Binding-site contacts:
Ligand atom N contacts residue THR235 of chain 3.S at 3.5 Å (h-bond).
Ligand atom N contacts residue TYR273 of chain 3.S at 3.9 Å.
Ligand atom CD contacts residue TYR273 of chain 3.S at 3.3 Å (hydrophobic).
Ligand atom CB contacts residue HIS277 of chain 3.S at 3.7 Å.
Ligand atom O contacts residue LYS234 of chain 3.S at 3.6 Å.
Ligand atom CG2 contacts residue HIS277 of chain 3.S at 3.3 Å.
Ligand atom O contacts residue LEU286 of chain 3.S at 3.2 Å.
Ligand atom O contacts residue TYR94 of chain 3.S at 2.9 Å.
Ligand atom CG1 contacts residue VAL280 of chain 3.S at 4.0 Å (hydrophobic).
Ligand atom C contacts residue THR235 of chain 3.S at 3.6 Å.
Ligand atom CB contacts residue ASP233 of chain 3.S at 3.0 Å.
Ligand atom C contacts residue THR235 of chain 3.S at 3.6 Å.
Ligand atom CG contacts residue ASP233 of chain 3.S at 3.0 Å.
Ligand atom C contacts residue ASN227 of chain 3.S at 3.5 Å.
Ligand atom CG2 contacts residue GLU236 of chain 3.S at 3.3 Å.
Ligand atom N contacts residue ASN227 of chain 3.S at 3.0 Å (h-bond).
Ligand atom CG2 contacts residue PHE278 of chain 3.S at 3.7 Å (hydrophobic).
Ligand atom CA contacts residue THR235 of chain 3.S at 3.6 Å.
Ligand atom O contacts residue ASN281 of chain 3.S at 2.6 Å (h-bond).
Ligand atom C contacts residue THR235 of chain 3.S at 3.6 Å.
Ligand atom C contacts residue LEU286 of chain 3.S at 3.8 Å (hydrophobic).
Ligand atom CA contacts residue ASN227 of chain 3.S at 3.7 Å.
Ligand atom CG contacts residue LYS234 of chain 3.S at 3.3 Å.
Ligand atom O contacts residue HIS277 of chain 3.S at 3.4 Å.
Ligand atom N contacts residue THR235 of chain 3.S at 3.9 Å.
Ligand atom C contacts residue TYR94 of chain 3.S at 4.0 Å (hydrophobic).
Ligand atom CG contacts residue TYR273 of chain 3.S at 3.6 Å (hydrophobic).
Ligand atom O contacts residue THR235 of chain 3.S at 3.1 Å (h-bond).
Ligand atom CG2 contacts residue ASN281 of chain 3.S at 3.6 Å.
Ligand atom CD contacts residue HIS277 of chain 3.S at 3.9 Å.
Ligand atom CG1 contacts residue TYR94 of chain 3.S at 3.8 Å (hydrophobic).
Ligand atom C contacts residue ASN281 of chain 3.S at 3.8 Å.
Ligand atom CG2 contacts residue LEU286 of chain 3.S at 3.7 Å (hydrophobic).
Ligand atom CG contacts residue HIS277 of chain 3.S at 3.8 Å.
Ligand atom CB contacts residue LEU286 of chain 3.S at 3.9 Å (hydrophobic).
Ligand atom CD1 contacts residue TYR91 of chain 3.S at 3.9 Å (hydrophobic).
Ligand atom CB contacts residue TYR238 of chain 3.S at 3.6 Å (hydrophobic).
Ligand atom O contacts residue THR235 of chain 3.S at 3.0 Å (h-bond).
Ligand atom CD1 contacts residue TYR94 of chain 3.S at 3.5 Å (hydrophobic).
Ligand atom O contacts residue ASN227 of chain 3.S at 3.6 Å.

Sequence of chain 3.S:
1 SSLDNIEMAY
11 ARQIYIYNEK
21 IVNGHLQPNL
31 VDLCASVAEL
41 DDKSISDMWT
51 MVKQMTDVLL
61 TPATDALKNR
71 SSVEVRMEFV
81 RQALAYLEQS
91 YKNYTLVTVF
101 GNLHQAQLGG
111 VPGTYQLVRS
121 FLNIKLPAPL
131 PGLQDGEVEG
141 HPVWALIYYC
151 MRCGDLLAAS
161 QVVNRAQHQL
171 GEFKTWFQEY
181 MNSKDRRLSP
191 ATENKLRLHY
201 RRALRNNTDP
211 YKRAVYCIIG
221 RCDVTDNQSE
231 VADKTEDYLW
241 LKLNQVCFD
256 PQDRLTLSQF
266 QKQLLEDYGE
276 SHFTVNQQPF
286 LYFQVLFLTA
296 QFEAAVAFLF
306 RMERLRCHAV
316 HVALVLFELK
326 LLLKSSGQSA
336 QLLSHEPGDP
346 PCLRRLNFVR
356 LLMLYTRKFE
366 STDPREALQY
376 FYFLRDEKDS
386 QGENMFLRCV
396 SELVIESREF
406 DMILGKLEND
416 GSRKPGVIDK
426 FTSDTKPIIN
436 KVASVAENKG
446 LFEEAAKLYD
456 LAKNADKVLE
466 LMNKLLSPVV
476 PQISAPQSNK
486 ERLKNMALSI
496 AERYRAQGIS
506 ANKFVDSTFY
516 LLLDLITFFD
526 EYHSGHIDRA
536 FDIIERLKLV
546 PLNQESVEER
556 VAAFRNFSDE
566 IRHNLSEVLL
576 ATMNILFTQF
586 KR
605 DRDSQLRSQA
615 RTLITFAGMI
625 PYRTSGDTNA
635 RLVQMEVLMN

This protein binds this small molecule.
Small molecule (SMILES): CC[C@H](C)[C@H](NC(=O)[C@H](CO)NC(=O)[C@H](CCCN=C(N)N)NC(=O)[C@@H](NC(=O)[C@@H]1CCCN1C(=O)[C@@H]1CCCN1C(=O)[C@H](C)N)C(C)C)C(=O)N[C@H](C=O)Cc1ccc(O)cc1